Sequence of chain 1.A:
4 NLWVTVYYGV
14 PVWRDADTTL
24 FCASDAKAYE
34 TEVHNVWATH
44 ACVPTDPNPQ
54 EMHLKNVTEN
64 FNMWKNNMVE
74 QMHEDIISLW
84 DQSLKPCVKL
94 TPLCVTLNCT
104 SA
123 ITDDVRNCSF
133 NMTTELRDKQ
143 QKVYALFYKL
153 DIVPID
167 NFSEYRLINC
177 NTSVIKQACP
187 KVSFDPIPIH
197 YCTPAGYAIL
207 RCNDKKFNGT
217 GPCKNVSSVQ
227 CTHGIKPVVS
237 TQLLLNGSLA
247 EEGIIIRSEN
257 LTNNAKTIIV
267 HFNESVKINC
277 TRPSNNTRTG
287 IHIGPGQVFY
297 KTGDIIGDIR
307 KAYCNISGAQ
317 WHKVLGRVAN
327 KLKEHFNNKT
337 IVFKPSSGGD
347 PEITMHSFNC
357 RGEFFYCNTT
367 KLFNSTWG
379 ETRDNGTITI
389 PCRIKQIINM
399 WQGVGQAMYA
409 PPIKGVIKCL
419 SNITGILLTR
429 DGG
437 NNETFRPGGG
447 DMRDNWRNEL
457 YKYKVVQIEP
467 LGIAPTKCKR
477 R

A small-molecule ligand and the protein it binds are described below.
Small molecule (SMILES): CC(=O)N[C@@H]1[C@@H](O)[C@H](O)[C@@H](CO)O[C@H]1O

Binding-site contacts:
Ligand atom C1 contacts residue GLU248 of chain 1.A at 4.3 Å.
Ligand atom C5 contacts residue ASN269 of chain 1.A at 3.6 Å.
Ligand atom C2 contacts residue ARG323 of chain 1.A at 4.3 Å.
Ligand atom O5 contacts residue GLU270 of chain 1.A at 4.5 Å.
Ligand atom C8 contacts residue ARG323 of chain 1.A at 4.1 Å.
Ligand atom C7 contacts residue ARG323 of chain 1.A at 3.3 Å.
Ligand atom N2 contacts residue ARG323 of chain 1.A at 4.1 Å.
Ligand atom O5 contacts residue ASN269 of chain 1.A at 2.3 Å (h-bond).
Ligand atom O7 contacts residue ARG323 of chain 1.A at 2.4 Å (salt-bridge).
Ligand atom C2 contacts residue ASN269 of chain 1.A at 2.4 Å.
Ligand atom C7 contacts residue ASN269 of chain 1.A at 4.0 Å.
Ligand atom N2 contacts residue ASN269 of chain 1.A at 2.9 Å (h-bond).
Ligand atom C1 contacts residue ASN269 of chain 1.A at 1.4 Å.
Ligand atom O3 contacts residue ARG323 of chain 1.A at 4.4 Å.
Ligand atom C3 contacts residue ASN269 of chain 1.A at 3.8 Å.
Ligand atom N2 contacts residue GLY249 of chain 1.A at 4.4 Å.
Ligand atom C4 contacts residue ASN269 of chain 1.A at 4.2 Å.
Ligand atom O6 contacts residue GLU270 of chain 1.A at 4.5 Å.
Ligand atom N2 contacts residue GLU248 of chain 1.A at 4.3 Å.
Ligand atom C3 contacts residue GLU248 of chain 1.A at 4.3 Å.